Sequence of chain 27.A:
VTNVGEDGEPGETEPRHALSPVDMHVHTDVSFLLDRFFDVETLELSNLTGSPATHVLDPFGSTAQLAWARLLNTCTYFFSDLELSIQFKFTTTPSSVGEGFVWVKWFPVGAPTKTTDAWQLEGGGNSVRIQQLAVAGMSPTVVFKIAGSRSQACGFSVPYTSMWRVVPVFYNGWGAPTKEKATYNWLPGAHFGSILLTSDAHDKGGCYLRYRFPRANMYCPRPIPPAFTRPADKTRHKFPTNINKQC

Sequence of chain 26.A:
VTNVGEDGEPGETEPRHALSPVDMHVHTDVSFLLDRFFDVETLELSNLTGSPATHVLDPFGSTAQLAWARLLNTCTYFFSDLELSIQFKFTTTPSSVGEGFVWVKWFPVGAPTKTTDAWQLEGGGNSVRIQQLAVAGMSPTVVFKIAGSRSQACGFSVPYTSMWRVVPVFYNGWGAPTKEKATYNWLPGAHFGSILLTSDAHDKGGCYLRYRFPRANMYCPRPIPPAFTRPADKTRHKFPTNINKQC

Binding-site contacts:
Ligand atom O10 contacts residue GLN65 of chain 27.A at 4.0 Å.
Ligand atom C10 contacts residue GLN65 of chain 27.A at 4.5 Å.
Ligand atom C11 contacts residue GLN132 of chain 26.A at 4.3 Å.
Ligand atom C10 contacts residue ALA64 of chain 27.A at 4.5 Å (hydrophobic).
Ligand atom O8 contacts residue ALA118 of chain 26.A at 3.8 Å.
Ligand atom O1A contacts residue ARG129 of chain 26.A at 3.3 Å (salt-bridge).
Ligand atom C7 contacts residue ALA118 of chain 26.A at 3.6 Å (hydrophobic).
Ligand atom C6 contacts residue ALA118 of chain 26.A at 3.4 Å (hydrophobic).
Ligand atom N5 contacts residue ALA118 of chain 26.A at 2.8 Å (h-bond).
Ligand atom O8 contacts residue TRP119 of chain 26.A at 3.8 Å.
Ligand atom C4 contacts residue ALA118 of chain 26.A at 4.0 Å (hydrophobic).
Ligand atom O9 contacts residue GLN120 of chain 26.A at 3.5 Å (h-bond).
Ligand atom C11 contacts residue GLN65 of chain 27.A at 3.7 Å.
Ligand atom O1A contacts residue ALA118 of chain 26.A at 4.5 Å.
Ligand atom C10 contacts residue ALA118 of chain 26.A at 3.8 Å (hydrophobic).
Ligand atom C11 contacts residue TRP119 of chain 26.A at 4.4 Å (hydrophobic).
Ligand atom O9 contacts residue THR42 of chain 27.A at 4.0 Å.
Ligand atom C5 contacts residue ALA118 of chain 26.A at 3.6 Å (hydrophobic).
Ligand atom C8 contacts residue GLN120 of chain 26.A at 4.1 Å.
Ligand atom O8 contacts residue GLN120 of chain 26.A at 2.8 Å (h-bond).
Ligand atom C9 contacts residue TRP119 of chain 26.A at 4.3 Å (hydrophobic).
Ligand atom C8 contacts residue ALA118 of chain 26.A at 4.3 Å (hydrophobic).
Ligand atom O10 contacts residue ALA64 of chain 27.A at 3.8 Å.
Ligand atom O1B contacts residue ARG129 of chain 26.A at 3.9 Å.
Ligand atom C1 contacts residue ARG129 of chain 26.A at 4.0 Å.
Ligand atom C11 contacts residue ALA118 of chain 26.A at 3.9 Å (hydrophobic).

A small-molecule ligand and the protein it binds are described below.
Small molecule (SMILES): CC(=O)N[C@H]1[C@H]([C@H](O)[C@H](O)CO)O[C@@](O[C@H]2[C@@H](O)[C@@H](CO)O[C@@H](O[C@H]3[C@H](O)[C@@H](O)[C@@H](O)O[C@@H]3CO)[C@@H]2O)(C(=O)O)C[C@@H]1O